Sequence of chain 1.G:
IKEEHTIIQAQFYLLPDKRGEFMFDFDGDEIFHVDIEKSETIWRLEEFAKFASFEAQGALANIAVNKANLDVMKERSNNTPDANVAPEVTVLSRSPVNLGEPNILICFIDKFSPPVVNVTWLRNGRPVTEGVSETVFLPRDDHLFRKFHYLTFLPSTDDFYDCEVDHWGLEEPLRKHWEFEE

Binding-site contacts:
Ligand atom C8 contacts residue HIS167 of chain 1.G at 3.7 Å.
Ligand atom O3 contacts residue TRP168 of chain 1.G at 3.4 Å.
Ligand atom C8 contacts residue TRP168 of chain 1.G at 3.4 Å (hydrophobic).
Ligand atom C8 contacts residue ASP166 of chain 1.G at 4.4 Å.
Ligand atom O5 contacts residue ASN118 of chain 1.G at 2.4 Å (h-bond).
Ligand atom C2 contacts residue ASN118 of chain 1.G at 2.4 Å.
Ligand atom N2 contacts residue ASN118 of chain 1.G at 2.9 Å (h-bond).
Ligand atom C3 contacts residue ASN118 of chain 1.G at 3.8 Å.
Ligand atom C7 contacts residue ASP166 of chain 1.G at 4.1 Å.
Ligand atom O7 contacts residue ASN118 of chain 1.G at 4.0 Å.
Ligand atom C5 contacts residue ASN118 of chain 1.G at 3.6 Å.
Ligand atom C4 contacts residue ASN118 of chain 1.G at 4.2 Å.
Ligand atom O7 contacts residue ASP166 of chain 1.G at 3.4 Å (salt-bridge).
Ligand atom C7 contacts residue TRP168 of chain 1.G at 3.9 Å (hydrophobic).
Ligand atom C3 contacts residue TRP168 of chain 1.G at 4.1 Å (hydrophobic).
Ligand atom N2 contacts residue TRP168 of chain 1.G at 4.0 Å.
Ligand atom C1 contacts residue ASN118 of chain 1.G at 1.4 Å.
Ligand atom C7 contacts residue ASN118 of chain 1.G at 3.6 Å.
Ligand atom O7 contacts residue TRP168 of chain 1.G at 4.2 Å.

A protein and the small-molecule ligand that binds it are described below.
Small molecule (SMILES): CC(=O)N[C@H]1[C@H](O[C@H]2[C@H](O)[C@@H](NC(C)=O)CO[C@@H]2CO)O[C@H](CO)[C@@H](O)[C@@H]1O